The protein below binds the small molecule below.
Small molecule (SMILES): [H]/N=C(\N)SCCc1cnc[nH]1

Binding-site contacts:
Ligand atom N11 contacts residue GLU341 of chain 1.D at 3.5 Å.
Ligand atom C06 contacts residue CYS257 of chain 1.D at 4.2 Å (hydrophobic).
Ligand atom C09 contacts residue GLN506 of chain 1.D at 4.4 Å.
Ligand atom N03 contacts residue CYS257 of chain 1.D at 3.9 Å.
Ligand atom C02 contacts residue GLN506 of chain 1.D at 3.9 Å.
Ligand atom C07 contacts residue TYR254 of chain 1.D at 3.5 Å (hydrophobic).
Ligand atom C06 contacts residue TYR254 of chain 1.D at 3.7 Å (hydrophobic).
Ligand atom C01 contacts residue GLN506 of chain 1.D at 4.3 Å.
Ligand atom C01 contacts residue PHE503 of chain 1.D at 3.5 Å (hydrophobic).
Ligand atom C01 contacts residue TYR478 of chain 1.D at 3.7 Å (hydrophobic).
Ligand atom C06 contacts residue ASP253 of chain 1.D at 3.4 Å.
Ligand atom C04 contacts residue ASP253 of chain 1.D at 4.5 Å.
Ligand atom C02 contacts residue ASP253 of chain 1.D at 3.5 Å.
Ligand atom N03 contacts residue GLN506 of chain 1.D at 4.0 Å.
Ligand atom N03 contacts residue PHE503 of chain 1.D at 4.3 Å.
Ligand atom S08 contacts residue GLN506 of chain 1.D at 4.0 Å.
Ligand atom C09 contacts residue GLU341 of chain 1.D at 4.0 Å.
Ligand atom N05 contacts residue TYR478 of chain 1.D at 4.3 Å.
Ligand atom S08 contacts residue CYS257 of chain 1.D at 3.5 Å.
Ligand atom N10 contacts residue TYR254 of chain 1.D at 3.7 Å.
Ligand atom N11 contacts residue TRP475 of chain 1.D at 3.3 Å.
Ligand atom N05 contacts residue PHE503 of chain 1.D at 3.1 Å (h-bond).
Ligand atom C02 contacts residue CYS257 of chain 1.D at 4.4 Å (hydrophobic).
Ligand atom C04 contacts residue PHE503 of chain 1.D at 3.1 Å (hydrophobic).
Ligand atom C09 contacts residue TRP475 of chain 1.D at 3.8 Å (hydrophobic).
Ligand atom C09 contacts residue TYR254 of chain 1.D at 3.9 Å (hydrophobic).
Ligand atom S08 contacts residue TRP475 of chain 1.D at 4.0 Å.
Ligand atom N10 contacts residue GLU341 of chain 1.D at 3.6 Å.
Ligand atom N03 contacts residue ASP253 of chain 1.D at 3.7 Å.
Ligand atom N03 contacts residue TRP507 of chain 1.D at 3.5 Å (h-bond).
Ligand atom C07 contacts residue GLN506 of chain 1.D at 3.2 Å.
Ligand atom C06 contacts residue GLN506 of chain 1.D at 4.1 Å.
Ligand atom C01 contacts residue ASP253 of chain 1.D at 4.2 Å.
Ligand atom S08 contacts residue TYR254 of chain 1.D at 3.4 Å.
Ligand atom C04 contacts residue TRP507 of chain 1.D at 3.6 Å (hydrophobic).
Ligand atom N11 contacts residue THR258 of chain 1.D at 4.1 Å.
Ligand atom C04 contacts residue GLN506 of chain 1.D at 4.1 Å.

Sequence of chain 1.D:
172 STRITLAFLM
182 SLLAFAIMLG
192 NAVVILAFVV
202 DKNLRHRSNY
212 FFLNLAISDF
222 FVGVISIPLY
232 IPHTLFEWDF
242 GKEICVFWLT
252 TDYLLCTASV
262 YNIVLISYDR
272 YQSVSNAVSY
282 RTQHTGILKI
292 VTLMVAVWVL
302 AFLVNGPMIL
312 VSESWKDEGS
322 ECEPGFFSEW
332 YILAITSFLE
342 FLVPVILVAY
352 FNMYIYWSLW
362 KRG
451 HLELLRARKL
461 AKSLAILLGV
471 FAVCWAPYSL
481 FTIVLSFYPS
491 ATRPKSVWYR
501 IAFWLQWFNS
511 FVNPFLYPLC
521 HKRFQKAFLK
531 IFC